Binding-site contacts:
Ligand atom C1 contacts residue ASN119 of chain 1.C at 1.4 Å.
Ligand atom O5 contacts residue ASN119 of chain 1.C at 2.4 Å (h-bond).
Ligand atom C2 contacts residue GLU167 of chain 1.C at 3.6 Å.
Ligand atom N2 contacts residue GLU167 of chain 1.C at 2.6 Å (salt-bridge).
Ligand atom C7 contacts residue LYS165 of chain 1.C at 4.4 Å.
Ligand atom C7 contacts residue GLU167 of chain 1.C at 3.3 Å.
Ligand atom C3 contacts residue ASN119 of chain 1.C at 3.8 Å.
Ligand atom C8 contacts residue GLU167 of chain 1.C at 3.2 Å.
Ligand atom C8 contacts residue LYS165 of chain 1.C at 3.0 Å.
Ligand atom O5 contacts residue GLU167 of chain 1.C at 3.4 Å (salt-bridge).
Ligand atom C5 contacts residue ASN119 of chain 1.C at 3.7 Å.
Ligand atom C6 contacts residue ASN119 of chain 1.C at 4.2 Å.
Ligand atom C1 contacts residue GLU167 of chain 1.C at 3.5 Å.
Ligand atom C4 contacts residue ASN119 of chain 1.C at 4.1 Å.
Ligand atom O7 contacts residue GLU167 of chain 1.C at 4.5 Å.
Ligand atom C8 contacts residue ASN119 of chain 1.C at 4.4 Å.
Ligand atom N2 contacts residue ASN119 of chain 1.C at 2.6 Å (h-bond).
Ligand atom C7 contacts residue ASN119 of chain 1.C at 3.5 Å.
Ligand atom C3 contacts residue GLU167 of chain 1.C at 4.4 Å.
Ligand atom C2 contacts residue ASN119 of chain 1.C at 2.4 Å.
Ligand atom O6 contacts residue ASN119 of chain 1.C at 3.8 Å.
Ligand atom O7 contacts residue ASN119 of chain 1.C at 4.0 Å.

Sequence of chain 1.C:
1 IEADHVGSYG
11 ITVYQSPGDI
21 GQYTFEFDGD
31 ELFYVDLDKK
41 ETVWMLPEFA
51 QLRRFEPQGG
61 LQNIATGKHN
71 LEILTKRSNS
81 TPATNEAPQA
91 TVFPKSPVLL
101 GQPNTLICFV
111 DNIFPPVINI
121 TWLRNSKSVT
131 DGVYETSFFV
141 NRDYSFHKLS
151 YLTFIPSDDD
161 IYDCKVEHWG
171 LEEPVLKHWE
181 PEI

The small molecule below binds the protein below.
Small molecule (SMILES): CC(=O)N[C@H]1[C@@H](O[C@H]2[C@H](O)[C@@H](NC(C)=O)CO[C@@H]2CO)O[C@H](CO)[C@@H](O)[C@@H]1O